This protein binds this small molecule.
Small molecule (SMILES): CC(=O)N[C@@H]1[C@@H](O)[C@H](O)[C@@H](CO)O[C@H]1O

Sequence of chain 1.C:
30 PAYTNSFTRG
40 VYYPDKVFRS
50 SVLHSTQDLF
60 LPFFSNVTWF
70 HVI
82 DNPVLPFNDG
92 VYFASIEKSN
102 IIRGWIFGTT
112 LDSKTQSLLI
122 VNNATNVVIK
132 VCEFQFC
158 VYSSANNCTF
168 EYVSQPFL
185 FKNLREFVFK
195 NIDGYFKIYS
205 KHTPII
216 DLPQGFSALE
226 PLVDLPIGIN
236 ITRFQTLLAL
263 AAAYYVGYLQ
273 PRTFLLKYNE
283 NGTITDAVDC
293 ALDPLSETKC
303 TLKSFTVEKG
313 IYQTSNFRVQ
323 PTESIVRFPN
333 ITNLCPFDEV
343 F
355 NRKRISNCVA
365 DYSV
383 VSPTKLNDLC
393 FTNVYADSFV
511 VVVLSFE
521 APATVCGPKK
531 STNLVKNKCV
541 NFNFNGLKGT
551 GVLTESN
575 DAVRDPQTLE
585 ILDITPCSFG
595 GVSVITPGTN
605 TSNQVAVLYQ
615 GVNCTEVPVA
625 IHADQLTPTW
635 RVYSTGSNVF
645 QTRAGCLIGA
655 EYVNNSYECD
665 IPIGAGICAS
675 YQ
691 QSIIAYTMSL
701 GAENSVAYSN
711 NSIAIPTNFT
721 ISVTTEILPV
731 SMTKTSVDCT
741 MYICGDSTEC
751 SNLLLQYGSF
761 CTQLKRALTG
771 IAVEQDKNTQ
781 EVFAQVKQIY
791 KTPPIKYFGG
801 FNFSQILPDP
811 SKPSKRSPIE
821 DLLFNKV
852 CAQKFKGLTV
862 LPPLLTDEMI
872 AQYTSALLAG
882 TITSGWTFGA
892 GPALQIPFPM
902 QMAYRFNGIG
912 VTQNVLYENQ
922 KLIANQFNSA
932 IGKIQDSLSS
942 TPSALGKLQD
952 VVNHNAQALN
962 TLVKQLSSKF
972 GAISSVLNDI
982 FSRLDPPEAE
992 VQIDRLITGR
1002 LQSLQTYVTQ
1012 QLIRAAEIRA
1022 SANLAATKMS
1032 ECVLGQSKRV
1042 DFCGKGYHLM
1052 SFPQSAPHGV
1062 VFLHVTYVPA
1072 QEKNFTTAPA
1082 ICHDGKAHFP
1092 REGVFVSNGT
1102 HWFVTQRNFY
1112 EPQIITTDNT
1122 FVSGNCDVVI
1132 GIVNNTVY

Binding-site contacts:
Ligand atom C5 contacts residue ASN710 of chain 1.E at 3.6 Å.
Ligand atom C7 contacts residue ASN710 of chain 1.E at 3.5 Å.
Ligand atom C4 contacts residue ASN710 of chain 1.E at 4.2 Å.
Ligand atom O6 contacts residue TYR797 of chain 1.C at 3.9 Å.
Ligand atom N2 contacts residue ASN710 of chain 1.E at 2.9 Å (h-bond).
Ligand atom O6 contacts residue ILE795 of chain 1.C at 4.1 Å.
Ligand atom O7 contacts residue ASN710 of chain 1.E at 3.6 Å (h-bond).
Ligand atom C3 contacts residue ASN710 of chain 1.E at 3.8 Å.
Ligand atom C6 contacts residue ASN710 of chain 1.E at 4.3 Å.
Ligand atom C6 contacts residue ILE795 of chain 1.C at 4.3 Å (hydrophobic).
Ligand atom O5 contacts residue ASN710 of chain 1.E at 2.4 Å (h-bond).
Ligand atom O7 contacts residue TYR797 of chain 1.C at 4.4 Å.
Ligand atom C1 contacts residue ASN710 of chain 1.E at 1.4 Å.
Ligand atom O6 contacts residue ASN710 of chain 1.E at 4.5 Å.
Ligand atom C2 contacts residue ASN710 of chain 1.E at 2.5 Å.

Sequence of chain 1.E:
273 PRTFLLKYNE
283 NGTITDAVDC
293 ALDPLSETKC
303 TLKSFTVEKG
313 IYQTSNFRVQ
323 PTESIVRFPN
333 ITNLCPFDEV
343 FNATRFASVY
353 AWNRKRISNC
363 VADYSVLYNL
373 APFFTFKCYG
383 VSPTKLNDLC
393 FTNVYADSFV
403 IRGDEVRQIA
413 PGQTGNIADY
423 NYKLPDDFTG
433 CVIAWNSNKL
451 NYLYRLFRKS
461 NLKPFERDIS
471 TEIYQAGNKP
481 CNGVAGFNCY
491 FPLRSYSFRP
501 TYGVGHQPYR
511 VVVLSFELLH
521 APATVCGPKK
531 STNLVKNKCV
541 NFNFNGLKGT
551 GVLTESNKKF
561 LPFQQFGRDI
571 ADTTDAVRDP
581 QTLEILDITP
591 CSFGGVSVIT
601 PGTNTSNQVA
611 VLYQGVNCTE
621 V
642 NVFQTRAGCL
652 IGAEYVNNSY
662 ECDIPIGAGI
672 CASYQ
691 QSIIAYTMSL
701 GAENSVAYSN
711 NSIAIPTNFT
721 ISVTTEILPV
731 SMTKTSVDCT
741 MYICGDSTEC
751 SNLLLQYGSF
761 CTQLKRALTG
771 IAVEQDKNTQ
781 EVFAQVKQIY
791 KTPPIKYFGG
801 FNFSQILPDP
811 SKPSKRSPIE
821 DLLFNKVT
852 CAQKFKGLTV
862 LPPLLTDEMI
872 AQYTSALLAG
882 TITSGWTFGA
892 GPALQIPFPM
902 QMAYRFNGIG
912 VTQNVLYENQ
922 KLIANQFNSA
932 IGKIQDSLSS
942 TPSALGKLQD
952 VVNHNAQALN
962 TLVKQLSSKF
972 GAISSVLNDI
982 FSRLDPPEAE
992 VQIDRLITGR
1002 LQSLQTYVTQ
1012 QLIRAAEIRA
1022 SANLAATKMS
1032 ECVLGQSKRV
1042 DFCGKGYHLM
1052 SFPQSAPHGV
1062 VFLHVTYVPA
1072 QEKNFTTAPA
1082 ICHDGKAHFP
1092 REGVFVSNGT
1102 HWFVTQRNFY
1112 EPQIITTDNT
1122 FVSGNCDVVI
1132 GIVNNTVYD